This small molecule binds to this protein.
Small molecule (SMILES): COc1ccc2nccc(NC(=O)c3cc([N+](=O)[O-])ccc3Cl)c2c1

Sequence of chain 1.A:
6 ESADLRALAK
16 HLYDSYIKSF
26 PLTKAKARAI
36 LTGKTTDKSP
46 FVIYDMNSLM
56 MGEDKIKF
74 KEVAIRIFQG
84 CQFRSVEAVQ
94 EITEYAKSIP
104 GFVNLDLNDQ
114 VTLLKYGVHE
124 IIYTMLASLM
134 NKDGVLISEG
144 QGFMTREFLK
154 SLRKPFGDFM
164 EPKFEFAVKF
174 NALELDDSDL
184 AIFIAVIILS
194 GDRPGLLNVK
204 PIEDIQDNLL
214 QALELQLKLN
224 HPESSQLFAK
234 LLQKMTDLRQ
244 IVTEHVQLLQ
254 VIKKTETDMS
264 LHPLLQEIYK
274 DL

Binding-site contacts:
Ligand atom N22 contacts residue LEU129 of chain 1.A at 3.4 Å.
Ligand atom C15 contacts residue LEU129 of chain 1.A at 3.4 Å (hydrophobic).
Ligand atom C02 contacts residue CYS84 of chain 1.A at 1.5 Å (hydrophobic).
Ligand atom O25 contacts residue CYS84 of chain 1.A at 3.5 Å (h-bond).
Ligand atom C03 contacts residue PHE81 of chain 1.A at 3.7 Å (hydrophobic).
Ligand atom O19 contacts residue KNA1 of chain 1.D at 3.7 Å.
Ligand atom C04 contacts residue PHE162 of chain 1.A at 3.6 Å (hydrophobic).
Ligand atom C11 contacts residue SER88 of chain 1.A at 3.4 Å.
Ligand atom C03 contacts residue GLN85 of chain 1.A at 3.4 Å.
Ligand atom C13 contacts residue ARG87 of chain 1.A at 3.7 Å.
Ligand atom C03 contacts residue PHE162 of chain 1.A at 3.2 Å (hydrophobic).
Ligand atom C20 contacts residue CYS84 of chain 1.A at 3.8 Å (hydrophobic).
Ligand atom C10 contacts residue SER88 of chain 1.A at 3.5 Å.
Ligand atom C16 contacts residue LEU129 of chain 1.A at 3.5 Å (hydrophobic).
Ligand atom C24 contacts residue ILE125 of chain 1.A at 3.7 Å (hydrophobic).
Ligand atom N06 contacts residue HIS248 of chain 1.A at 3.5 Å.
Ligand atom C10 contacts residue CYS84 of chain 1.A at 2.5 Å (hydrophobic).
Ligand atom C02 contacts residue PHE162 of chain 1.A at 3.7 Å (hydrophobic).
Ligand atom O25 contacts residue TYR126 of chain 1.A at 3.4 Å.
Ligand atom C04 contacts residue GLN85 of chain 1.A at 3.7 Å.
Ligand atom N22 contacts residue ARG87 of chain 1.A at 3.6 Å.
Ligand atom O07 contacts residue TYR272 of chain 1.A at 3.1 Å (h-bond).
Ligand atom O07 contacts residue HIS248 of chain 1.A at 3.2 Å.
Ligand atom C21 contacts residue CYS84 of chain 1.A at 3.5 Å (hydrophobic).
Ligand atom O07 contacts residue HIS122 of chain 1.A at 3.6 Å.
Ligand atom C17 contacts residue LEU139 of chain 1.A at 3.8 Å (hydrophobic).
Ligand atom C04 contacts residue PHE81 of chain 1.A at 3.8 Å (hydrophobic).
Ligand atom O08 contacts residue LEU252 of chain 1.A at 3.4 Å.
Ligand atom N12 contacts residue CYS84 of chain 1.A at 3.0 Å (h-bond).
Ligand atom C02 contacts residue GLN85 of chain 1.A at 3.6 Å.
Ligand atom C24 contacts residue ARG87 of chain 1.A at 3.8 Å.
Ligand atom C15 contacts residue ARG87 of chain 1.A at 3.5 Å.
Ligand atom C23 contacts residue ARG87 of chain 1.A at 3.8 Å.
Ligand atom C11 contacts residue CYS84 of chain 1.A at 2.8 Å (hydrophobic).
Ligand atom C03 contacts residue CYS84 of chain 1.A at 2.6 Å (hydrophobic).
Ligand atom C14 contacts residue ARG87 of chain 1.A at 3.5 Å.
Ligand atom C24 contacts residue SER88 of chain 1.A at 3.7 Å.
Ligand atom C09 contacts residue CYS84 of chain 1.A at 3.8 Å (hydrophobic).
Ligand atom N12 contacts residue SER88 of chain 1.A at 3.1 Å (h-bond).
Ligand atom C09 contacts residue SER88 of chain 1.A at 3.1 Å.